Binding-site contacts:
Ligand atom C15 contacts residue ASN198 of chain 53.C at 2.5 Å.
Ligand atom C4 contacts residue MET221 of chain 53.C at 3.7 Å (hydrophobic).
Ligand atom N6 contacts residue ASN219 of chain 53.C at 3.5 Å.
Ligand atom C17 contacts residue ASN198 of chain 53.C at 3.7 Å.
Ligand atom C9 contacts residue ASN198 of chain 53.C at 3.1 Å.
Ligand atom N1 contacts residue ASN219 of chain 53.C at 3.9 Å.
Ligand atom F2 contacts residue TYR128 of chain 53.C at 3.4 Å.
Ligand atom C13 contacts residue LEU218 of chain 53.C at 3.6 Å (hydrophobic).
Ligand atom C10 contacts residue LEU218 of chain 53.C at 3.4 Å (hydrophobic).
Ligand atom N6 contacts residue MET221 of chain 53.C at 3.2 Å.
Ligand atom F3 contacts residue ILE104 of chain 53.C at 3.7 Å.
Ligand atom F3 contacts residue TYR128 of chain 53.C at 3.4 Å.
Ligand atom C3 contacts residue TYR197 of chain 53.C at 3.8 Å (hydrophobic).
Ligand atom C17 contacts residue ALA194 of chain 53.C at 3.6 Å (hydrophobic).
Ligand atom C6 contacts residue ILE104 of chain 53.C at 3.3 Å (hydrophobic).
Ligand atom C13 contacts residue ASN198 of chain 53.C at 2.6 Å.
Ligand atom F1 contacts residue SER126 of chain 53.C at 3.6 Å.
Ligand atom C6 contacts residue MET221 of chain 53.C at 3.8 Å (hydrophobic).
Ligand atom C2 contacts residue MET221 of chain 53.C at 3.8 Å (hydrophobic).
Ligand atom F3 contacts residue LEU106 of chain 53.C at 3.5 Å.
Ligand atom C18 contacts residue ILE104 of chain 53.C at 3.9 Å (hydrophobic).
Ligand atom C4 contacts residue ASN105 of chain 53.C at 3.4 Å.
Ligand atom F2 contacts residue MET221 of chain 53.C at 2.9 Å.
Ligand atom C14 contacts residue LEU218 of chain 53.C at 3.5 Å (hydrophobic).
Ligand atom N3 contacts residue TYR197 of chain 53.C at 3.9 Å.
Ligand atom N3 contacts residue ASN198 of chain 53.C at 2.3 Å (h-bond).
Ligand atom N5 contacts residue TYR197 of chain 53.C at 3.8 Å.
Ligand atom N4 contacts residue LEU218 of chain 53.C at 3.0 Å (h-bond).
Ligand atom N5 contacts residue ASN198 of chain 53.C at 3.0 Å (h-bond).
Ligand atom C15 contacts residue SER198 of chain 53.B at 3.6 Å.
Ligand atom N2 contacts residue ASN198 of chain 53.C at 3.3 Å (h-bond).
Ligand atom C11 contacts residue LEU218 of chain 53.C at 3.6 Å (hydrophobic).
Ligand atom C13 contacts residue ALA196 of chain 53.C at 3.8 Å (hydrophobic).
Ligand atom C1 contacts residue TYR197 of chain 53.C at 3.8 Å (hydrophobic).
Ligand atom C12 contacts residue LEU218 of chain 53.C at 3.6 Å (hydrophobic).
Ligand atom F2 contacts residue ILE104 of chain 53.C at 3.4 Å.
Ligand atom C6 contacts residue ASN105 of chain 53.C at 3.6 Å.
Ligand atom C15 contacts residue ALA194 of chain 53.C at 3.5 Å (hydrophobic).
Ligand atom C15 contacts residue LEU218 of chain 53.C at 3.8 Å (hydrophobic).
Ligand atom N6 contacts residue LEU218 of chain 53.C at 3.4 Å (h-bond).

Sequence of chain 53.C:
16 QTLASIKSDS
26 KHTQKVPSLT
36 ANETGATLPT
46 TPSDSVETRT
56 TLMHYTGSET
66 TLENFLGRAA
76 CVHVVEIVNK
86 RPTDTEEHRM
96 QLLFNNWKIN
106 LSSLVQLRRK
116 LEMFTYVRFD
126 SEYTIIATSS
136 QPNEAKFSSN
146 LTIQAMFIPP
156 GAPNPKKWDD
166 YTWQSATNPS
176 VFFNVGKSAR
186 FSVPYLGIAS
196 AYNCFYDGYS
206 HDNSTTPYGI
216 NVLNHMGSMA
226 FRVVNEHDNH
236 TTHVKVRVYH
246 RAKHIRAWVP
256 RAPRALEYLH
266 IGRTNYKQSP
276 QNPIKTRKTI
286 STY

Sequence of chain 53.B:
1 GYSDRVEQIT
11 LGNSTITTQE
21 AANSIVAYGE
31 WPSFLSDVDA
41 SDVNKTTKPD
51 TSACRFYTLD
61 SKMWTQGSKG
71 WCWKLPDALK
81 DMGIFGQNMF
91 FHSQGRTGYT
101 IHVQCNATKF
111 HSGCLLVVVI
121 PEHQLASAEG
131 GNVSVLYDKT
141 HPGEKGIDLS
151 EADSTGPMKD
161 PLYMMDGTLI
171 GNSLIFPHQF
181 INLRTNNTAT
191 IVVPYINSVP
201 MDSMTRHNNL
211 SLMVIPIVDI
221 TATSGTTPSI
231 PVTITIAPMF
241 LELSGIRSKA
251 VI

The protein below binds the small molecule below.
Small molecule (SMILES): Nc1nc(-c2ccccc2)nc2[nH]nc(Nc3ccc(C(F)(F)F)cc3)c12

Sequence of chain 30.D:
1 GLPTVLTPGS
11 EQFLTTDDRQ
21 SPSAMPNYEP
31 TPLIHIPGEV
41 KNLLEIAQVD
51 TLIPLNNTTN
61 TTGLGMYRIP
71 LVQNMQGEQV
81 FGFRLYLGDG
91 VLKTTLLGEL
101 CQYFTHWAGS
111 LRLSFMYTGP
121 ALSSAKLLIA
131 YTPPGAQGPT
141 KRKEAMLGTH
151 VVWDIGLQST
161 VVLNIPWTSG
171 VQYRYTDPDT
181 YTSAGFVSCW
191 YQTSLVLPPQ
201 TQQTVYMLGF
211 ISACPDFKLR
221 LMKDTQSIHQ